This protein binds this small molecule.
Small molecule (SMILES): CC(=O)N[C@H]1[C@H](O[C@H]2[C@H](O)[C@@H](NC(C)=O)CO[C@@H]2CO)O[C@H](CO)[C@@H](O[C@@H]2O[C@H](CO)[C@@H](O)[C@H](O)[C@@H]2O)[C@@H]1O

Sequence of chain 1.A:
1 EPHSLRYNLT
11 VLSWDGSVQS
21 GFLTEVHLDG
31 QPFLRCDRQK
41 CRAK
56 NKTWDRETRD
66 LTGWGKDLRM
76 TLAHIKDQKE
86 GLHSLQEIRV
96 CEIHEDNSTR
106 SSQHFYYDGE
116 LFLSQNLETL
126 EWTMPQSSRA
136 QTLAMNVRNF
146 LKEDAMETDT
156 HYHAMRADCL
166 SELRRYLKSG

Binding-site contacts:
Ligand atom O6 contacts residue LEU23 of chain 1.A at 3.9 Å.
Ligand atom N2 contacts residue GLN91 of chain 1.A at 2.7 Å (h-bond).
Ligand atom O6 contacts residue GLU25 of chain 1.A at 4.0 Å.
Ligand atom C1 contacts residue GLU25 of chain 1.A at 4.1 Å.
Ligand atom O6 contacts residue ARG35 of chain 1.A at 4.1 Å.
Ligand atom C6 contacts residue ARG35 of chain 1.A at 4.2 Å.
Ligand atom N2 contacts residue ASN8 of chain 1.A at 3.2 Å (h-bond).
Ligand atom C2 contacts residue ASN8 of chain 1.A at 2.6 Å.
Ligand atom C8 contacts residue GLN91 of chain 1.A at 3.2 Å.
Ligand atom O5 contacts residue GLU25 of chain 1.A at 3.2 Å (salt-bridge).
Ligand atom O7 contacts residue ASN8 of chain 1.A at 3.6 Å (h-bond).
Ligand atom C7 contacts residue ASN8 of chain 1.A at 3.6 Å.
Ligand atom O7 contacts residue ILE93 of chain 1.A at 4.1 Å.
Ligand atom O5 contacts residue ASN8 of chain 1.A at 2.3 Å (h-bond).
Ligand atom C5 contacts residue GLU25 of chain 1.A at 4.0 Å.
Ligand atom C3 contacts residue GLN91 of chain 1.A at 4.0 Å.
Ligand atom C5 contacts residue GLN91 of chain 1.A at 4.3 Å.
Ligand atom C4 contacts residue ASN8 of chain 1.A at 4.2 Å.
Ligand atom C8 contacts residue TYR111 of chain 1.A at 3.7 Å (hydrophobic).
Ligand atom C6 contacts residue GLU25 of chain 1.A at 3.9 Å.
Ligand atom C8 contacts residue LEU23 of chain 1.A at 4.5 Å (hydrophobic).
Ligand atom O7 contacts residue ARG6 of chain 1.A at 2.9 Å (salt-bridge).
Ligand atom C1 contacts residue ASN8 of chain 1.A at 1.4 Å.
Ligand atom N2 contacts residue ILE93 of chain 1.A at 4.4 Å.
Ligand atom C5 contacts residue ASN8 of chain 1.A at 3.6 Å.
Ligand atom C7 contacts residue GLN91 of chain 1.A at 3.4 Å.
Ligand atom C7 contacts residue ILE93 of chain 1.A at 3.9 Å (hydrophobic).
Ligand atom C8 contacts residue ILE93 of chain 1.A at 3.9 Å (hydrophobic).
Ligand atom C7 contacts residue ARG6 of chain 1.A at 3.7 Å.
Ligand atom C4 contacts residue GLU25 of chain 1.A at 4.4 Å.
Ligand atom C3 contacts residue ASN8 of chain 1.A at 3.9 Å.
Ligand atom C2 contacts residue GLN91 of chain 1.A at 3.6 Å.
Ligand atom C1 contacts residue GLN91 of chain 1.A at 3.8 Å.
Ligand atom C8 contacts residue ARG6 of chain 1.A at 3.8 Å.